A protein and the small-molecule ligand that binds it are described below.
Small molecule (SMILES): CC(=O)N[C@H]1[C@H](O[C@H]2[C@H](O)[C@@H](NC(C)=O)CO[C@@H]2CO)O[C@H](CO)[C@@H](O)[C@@H]1O

Sequence of chain 53.A:
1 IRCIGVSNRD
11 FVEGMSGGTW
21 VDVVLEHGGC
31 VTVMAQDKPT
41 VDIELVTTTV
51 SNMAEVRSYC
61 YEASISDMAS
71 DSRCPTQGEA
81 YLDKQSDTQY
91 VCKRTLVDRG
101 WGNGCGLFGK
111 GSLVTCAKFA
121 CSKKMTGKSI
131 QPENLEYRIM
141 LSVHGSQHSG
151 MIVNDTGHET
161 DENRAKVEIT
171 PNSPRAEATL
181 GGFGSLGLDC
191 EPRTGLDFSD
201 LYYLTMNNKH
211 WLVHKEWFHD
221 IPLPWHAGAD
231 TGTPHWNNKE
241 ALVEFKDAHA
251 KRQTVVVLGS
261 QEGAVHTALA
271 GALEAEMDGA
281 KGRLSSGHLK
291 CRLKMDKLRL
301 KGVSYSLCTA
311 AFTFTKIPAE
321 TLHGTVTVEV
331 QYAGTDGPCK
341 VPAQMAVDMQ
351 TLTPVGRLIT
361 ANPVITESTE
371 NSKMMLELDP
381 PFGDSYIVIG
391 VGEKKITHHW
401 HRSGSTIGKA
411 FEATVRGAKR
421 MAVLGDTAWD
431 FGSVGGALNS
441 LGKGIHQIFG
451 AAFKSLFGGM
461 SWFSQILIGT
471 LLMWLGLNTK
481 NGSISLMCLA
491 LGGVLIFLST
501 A

Binding-site contacts:
Ligand atom O5 contacts residue ASN154 of chain 53.A at 4.0 Å.
Ligand atom C3 contacts residue THR156 of chain 53.A at 4.0 Å.
Ligand atom N2 contacts residue THR156 of chain 53.A at 3.8 Å.
Ligand atom C8 contacts residue ASN154 of chain 53.A at 3.9 Å.
Ligand atom N2 contacts residue ASN154 of chain 53.A at 3.8 Å.
Ligand atom C1 contacts residue ASN154 of chain 53.A at 3.0 Å.
Ligand atom O7 contacts residue GLY150 of chain 53.A at 3.4 Å (h-bond).
Ligand atom C7 contacts residue GLY150 of chain 53.A at 4.3 Å.
Ligand atom C2 contacts residue ASN154 of chain 53.A at 4.0 Å.
Ligand atom C1 contacts residue THR156 of chain 53.A at 3.4 Å.
Ligand atom O7 contacts residue ASN154 of chain 53.A at 3.3 Å (h-bond).
Ligand atom O5 contacts residue THR156 of chain 53.A at 4.2 Å.
Ligand atom C1 contacts residue MET151 of chain 53.A at 4.4 Å (hydrophobic).
Ligand atom C7 contacts residue ASN154 of chain 53.A at 3.5 Å.
Ligand atom C2 contacts residue THR156 of chain 53.A at 3.9 Å.
Ligand atom C5 contacts residue THR156 of chain 53.A at 4.3 Å.